Binding-site contacts:
Ligand atom C1 contacts residue THR155 of chain 12.C at 3.8 Å.
Ligand atom C5 contacts residue LYS157 of chain 12.C at 3.9 Å.
Ligand atom O4 contacts residue LYS157 of chain 12.C at 4.5 Å.
Ligand atom O5 contacts residue THR155 of chain 12.C at 4.5 Å.
Ligand atom C3 contacts residue ASN153 of chain 12.C at 3.8 Å.
Ligand atom C7 contacts residue GLY102 of chain 12.A at 4.1 Å.
Ligand atom C4 contacts residue HIS149 of chain 12.C at 4.0 Å.
Ligand atom N2 contacts residue HIS149 of chain 12.C at 4.2 Å.
Ligand atom N2 contacts residue ASN153 of chain 12.C at 2.9 Å (h-bond).
Ligand atom C2 contacts residue HIS149 of chain 12.C at 3.6 Å.
Ligand atom O5 contacts residue HIS149 of chain 12.C at 3.5 Å.
Ligand atom C8 contacts residue TRP101 of chain 12.A at 4.4 Å (hydrophobic).
Ligand atom C7 contacts residue HIS149 of chain 12.C at 4.3 Å.
Ligand atom O3 contacts residue HIS149 of chain 12.C at 4.0 Å.
Ligand atom O6 contacts residue LYS157 of chain 12.C at 3.2 Å (salt-bridge).
Ligand atom C6 contacts residue LYS157 of chain 12.C at 3.6 Å.
Ligand atom C5 contacts residue ASN153 of chain 12.C at 3.7 Å.
Ligand atom C5 contacts residue HIS158 of chain 12.C at 4.0 Å.
Ligand atom O5 contacts residue HIS158 of chain 12.C at 3.1 Å.
Ligand atom O7 contacts residue ASN153 of chain 12.C at 4.5 Å.
Ligand atom C1 contacts residue ASN153 of chain 12.C at 1.4 Å.
Ligand atom C4 contacts residue ASN153 of chain 12.C at 4.2 Å.
Ligand atom O5 contacts residue ASN153 of chain 12.C at 2.4 Å (h-bond).
Ligand atom C5 contacts residue HIS149 of chain 12.C at 4.2 Å.
Ligand atom C7 contacts residue ASN153 of chain 12.C at 3.6 Å.
Ligand atom O7 contacts residue TRP101 of chain 12.A at 3.8 Å.
Ligand atom O7 contacts residue GLY102 of chain 12.A at 3.0 Å (h-bond).
Ligand atom C8 contacts residue HIS149 of chain 12.C at 3.7 Å.
Ligand atom C8 contacts residue ASN153 of chain 12.C at 4.0 Å.
Ligand atom C1 contacts residue HIS158 of chain 12.C at 4.1 Å.
Ligand atom C2 contacts residue ASN153 of chain 12.C at 2.5 Å.
Ligand atom C6 contacts residue HIS158 of chain 12.C at 3.7 Å.
Ligand atom C1 contacts residue HIS149 of chain 12.C at 3.4 Å.
Ligand atom C3 contacts residue HIS149 of chain 12.C at 4.3 Å.

A small-molecule ligand and the protein it binds are described below.
Small molecule (SMILES): CC(=O)N[C@@H]1[C@@H](O)[C@H](O)[C@@H](CO)O[C@H]1O

Sequence of chain 12.C:
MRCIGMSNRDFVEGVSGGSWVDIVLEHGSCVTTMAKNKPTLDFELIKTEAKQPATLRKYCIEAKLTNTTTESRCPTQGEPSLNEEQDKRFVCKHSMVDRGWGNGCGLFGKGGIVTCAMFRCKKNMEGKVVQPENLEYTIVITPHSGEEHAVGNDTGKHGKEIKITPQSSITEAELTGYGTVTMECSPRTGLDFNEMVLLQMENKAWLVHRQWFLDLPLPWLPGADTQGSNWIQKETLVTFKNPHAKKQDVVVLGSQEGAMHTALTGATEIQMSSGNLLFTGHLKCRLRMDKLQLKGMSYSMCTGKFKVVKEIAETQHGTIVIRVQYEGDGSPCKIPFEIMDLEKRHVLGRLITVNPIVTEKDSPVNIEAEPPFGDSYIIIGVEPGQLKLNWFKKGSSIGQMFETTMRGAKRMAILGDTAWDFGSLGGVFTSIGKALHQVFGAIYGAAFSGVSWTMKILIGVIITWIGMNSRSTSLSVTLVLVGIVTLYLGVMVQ

Sequence of chain 12.A:
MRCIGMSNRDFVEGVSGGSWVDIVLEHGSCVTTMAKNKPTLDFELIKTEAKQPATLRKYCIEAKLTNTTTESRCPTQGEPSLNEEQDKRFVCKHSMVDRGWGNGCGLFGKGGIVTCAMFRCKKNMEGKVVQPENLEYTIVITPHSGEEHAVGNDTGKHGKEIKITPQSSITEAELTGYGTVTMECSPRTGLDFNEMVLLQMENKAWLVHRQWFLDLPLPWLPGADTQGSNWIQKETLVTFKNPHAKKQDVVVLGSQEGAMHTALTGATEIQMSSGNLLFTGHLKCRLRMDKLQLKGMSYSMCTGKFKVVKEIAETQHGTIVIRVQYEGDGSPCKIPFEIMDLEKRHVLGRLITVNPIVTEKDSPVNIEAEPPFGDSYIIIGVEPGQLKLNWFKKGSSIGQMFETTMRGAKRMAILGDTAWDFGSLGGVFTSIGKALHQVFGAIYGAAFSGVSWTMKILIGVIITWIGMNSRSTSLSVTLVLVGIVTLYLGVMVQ